This small molecule binds to this protein.
Small molecule (SMILES): CC(=O)N[C@H]1[C@H](O[C@H]2[C@H](O)[C@@H](NC(C)=O)CO[C@@H]2CO)O[C@H](CO)[C@@H](O)[C@@H]1O

Sequence of chain 1.A:
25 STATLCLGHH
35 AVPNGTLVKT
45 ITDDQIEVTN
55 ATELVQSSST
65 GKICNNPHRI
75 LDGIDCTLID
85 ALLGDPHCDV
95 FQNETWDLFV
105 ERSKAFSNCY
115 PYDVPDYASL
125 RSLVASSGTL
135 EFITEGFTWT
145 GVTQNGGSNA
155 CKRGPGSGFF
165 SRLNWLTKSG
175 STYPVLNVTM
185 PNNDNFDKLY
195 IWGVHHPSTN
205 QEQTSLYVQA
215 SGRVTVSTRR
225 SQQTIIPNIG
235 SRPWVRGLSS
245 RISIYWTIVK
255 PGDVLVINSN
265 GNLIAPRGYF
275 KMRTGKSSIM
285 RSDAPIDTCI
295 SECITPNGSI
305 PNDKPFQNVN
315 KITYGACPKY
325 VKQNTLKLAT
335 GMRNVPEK

Binding-site contacts:
Ligand atom C3 contacts residue ASN54 of chain 1.A at 3.8 Å.
Ligand atom C7 contacts residue ASN54 of chain 1.A at 3.1 Å.
Ligand atom C5 contacts residue ASN54 of chain 1.A at 3.7 Å.
Ligand atom C1 contacts residue THR334 of chain 1.A at 4.1 Å.
Ligand atom C8 contacts residue THR53 of chain 1.A at 4.0 Å.
Ligand atom C8 contacts residue ASN54 of chain 1.A at 4.0 Å.
Ligand atom C1 contacts residue ASN54 of chain 1.A at 1.4 Å.
Ligand atom O7 contacts residue ASN54 of chain 1.A at 3.0 Å (h-bond).
Ligand atom C4 contacts residue ASN54 of chain 1.A at 4.3 Å.
Ligand atom C2 contacts residue ASN54 of chain 1.A at 2.5 Å.
Ligand atom O5 contacts residue ASN54 of chain 1.A at 2.4 Å (h-bond).
Ligand atom N2 contacts residue ASN54 of chain 1.A at 2.8 Å (h-bond).
Ligand atom O5 contacts residue THR334 of chain 1.A at 4.1 Å.